Binding-site contacts:
Ligand atom O5 contacts residue ASN65 of chain 1.A at 2.4 Å (h-bond).
Ligand atom N2 contacts residue ASN65 of chain 1.A at 2.8 Å (h-bond).
Ligand atom O3 contacts residue TRP357 of chain 1.A at 4.2 Å.
Ligand atom O4 contacts residue TRP357 of chain 1.A at 4.2 Å.
Ligand atom C3 contacts residue TRP357 of chain 1.A at 3.7 Å (hydrophobic).
Ligand atom O5 contacts residue TRP357 of chain 1.A at 4.3 Å.
Ligand atom C2 contacts residue TRP357 of chain 1.A at 4.0 Å (hydrophobic).
Ligand atom C7 contacts residue TRP357 of chain 1.A at 3.8 Å (hydrophobic).
Ligand atom C2 contacts residue ASN65 of chain 1.A at 2.3 Å.
Ligand atom C4 contacts residue ASN65 of chain 1.A at 4.2 Å.
Ligand atom C8 contacts residue TRP357 of chain 1.A at 3.5 Å (hydrophobic).
Ligand atom C5 contacts residue ASN65 of chain 1.A at 3.7 Å.
Ligand atom O7 contacts residue ASN65 of chain 1.A at 3.8 Å.
Ligand atom C4 contacts residue TRP357 of chain 1.A at 4.4 Å (hydrophobic).
Ligand atom C5 contacts residue TRP357 of chain 1.A at 4.0 Å (hydrophobic).
Ligand atom C7 contacts residue ASN65 of chain 1.A at 3.5 Å.
Ligand atom C1 contacts residue TRP357 of chain 1.A at 3.6 Å (hydrophobic).
Ligand atom C1 contacts residue ASN65 of chain 1.A at 1.4 Å.
Ligand atom N2 contacts residue TRP357 of chain 1.A at 3.2 Å.
Ligand atom C8 contacts residue ASN65 of chain 1.A at 4.5 Å.
Ligand atom C3 contacts residue ASN65 of chain 1.A at 3.7 Å.

A protein and the small-molecule ligand that binds it are described below.
Small molecule (SMILES): CC(=O)N[C@@H]1[C@@H](O)[C@H](O)[C@@H](CO)O[C@H]1O

Sequence of chain 1.A:
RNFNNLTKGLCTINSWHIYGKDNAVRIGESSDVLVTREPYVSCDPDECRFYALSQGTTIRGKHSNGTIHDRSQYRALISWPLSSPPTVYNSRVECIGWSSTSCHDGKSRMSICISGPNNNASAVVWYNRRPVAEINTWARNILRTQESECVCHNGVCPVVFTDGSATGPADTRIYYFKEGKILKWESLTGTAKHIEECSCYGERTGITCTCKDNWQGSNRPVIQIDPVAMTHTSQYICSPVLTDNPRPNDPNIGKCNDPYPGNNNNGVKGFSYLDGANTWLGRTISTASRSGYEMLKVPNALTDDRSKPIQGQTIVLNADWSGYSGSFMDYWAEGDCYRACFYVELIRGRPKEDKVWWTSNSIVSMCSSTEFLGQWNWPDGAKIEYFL